Binding-site contacts:
Ligand atom C contacts residue THR126 of chain 1.A at 3.6 Å.
Ligand atom CAG contacts residue VAL176 of chain 1.A at 3.8 Å (hydrophobic).
Ligand atom ND2 contacts residue PHE92 of chain 1.A at 3.9 Å.
Ligand atom CAH contacts residue GLN178 of chain 1.A at 3.7 Å.
Ligand atom CB contacts residue SER180 of chain 1.A at 3.2 Å.
Ligand atom N contacts residue PHE92 of chain 1.A at 3.5 Å.
Ligand atom CLD contacts residue VAL227 of chain 1.A at 3.9 Å.
Ligand atom CA contacts residue THR126 of chain 1.A at 3.8 Å.
Ligand atom CLD contacts residue ASP224 of chain 1.A at 3.8 Å.
Ligand atom CAL contacts residue PRO124 of chain 1.A at 3.3 Å (hydrophobic).
Ligand atom O contacts residue PHE92 of chain 1.A at 3.4 Å.
Ligand atom CLD contacts residue GLN13 of chain 1.A at 3.5 Å.
Ligand atom CAK contacts residue GLN13 of chain 1.A at 3.8 Å.
Ligand atom CA contacts residue PHE92 of chain 1.A at 3.7 Å (hydrophobic).
Ligand atom CAJ contacts residue SER179 of chain 1.A at 3.8 Å.
Ligand atom OXT contacts residue PRO124 of chain 1.A at 3.9 Å.
Ligand atom CAS contacts residue ASP224 of chain 1.A at 3.9 Å.
Ligand atom OAB contacts residue SER179 of chain 1.A at 3.8 Å.
Ligand atom CLD contacts residue PRO124 of chain 1.A at 3.6 Å.
Ligand atom CAL contacts residue PHE250 of chain 1.A at 3.7 Å (hydrophobic).
Ligand atom OXT contacts residue ARG131 of chain 1.A at 2.8 Å (salt-bridge).
Ligand atom CAH contacts residue SER179 of chain 1.A at 3.6 Å.
Ligand atom CLE contacts residue ASP224 of chain 1.A at 3.9 Å.
Ligand atom O contacts residue ARG131 of chain 1.A at 2.7 Å (salt-bridge).
Ligand atom CAV contacts residue PRO124 of chain 1.A at 3.7 Å (hydrophobic).
Ligand atom OXT contacts residue LEU125 of chain 1.A at 3.9 Å.
Ligand atom CLD contacts residue PHE16 of chain 1.A at 3.4 Å.
Ligand atom CG contacts residue SER180 of chain 1.A at 3.4 Å.
Ligand atom OXT contacts residue PHE92 of chain 1.A at 3.9 Å.
Ligand atom OXT contacts residue THR126 of chain 1.A at 2.8 Å (h-bond).
Ligand atom OAB contacts residue SER180 of chain 1.A at 3.0 Å (h-bond).
Ligand atom CAV contacts residue PHE92 of chain 1.A at 3.9 Å (hydrophobic).
Ligand atom C contacts residue PHE92 of chain 1.A at 3.6 Å (hydrophobic).
Ligand atom N contacts residue THR126 of chain 1.A at 3.3 Å (h-bond).
Ligand atom CLD contacts residue PHE250 of chain 1.A at 3.8 Å.
Ligand atom C contacts residue ARG131 of chain 1.A at 3.4 Å.
Ligand atom CAK contacts residue ASP224 of chain 1.A at 3.5 Å.
Ligand atom CLE contacts residue TRP223 of chain 1.A at 3.0 Å.
Ligand atom CAS contacts residue GLN13 of chain 1.A at 3.8 Å.
Ligand atom N contacts residue PRO124 of chain 1.A at 3.2 Å (h-bond).

Sequence of chain 1.A:
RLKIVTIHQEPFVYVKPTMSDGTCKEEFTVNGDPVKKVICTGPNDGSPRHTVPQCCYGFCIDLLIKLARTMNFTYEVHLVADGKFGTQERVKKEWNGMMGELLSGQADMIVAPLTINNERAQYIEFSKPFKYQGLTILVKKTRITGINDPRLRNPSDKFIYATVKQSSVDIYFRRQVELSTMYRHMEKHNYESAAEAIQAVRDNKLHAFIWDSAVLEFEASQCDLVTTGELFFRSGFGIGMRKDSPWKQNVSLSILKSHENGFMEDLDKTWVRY

This protein binds this small molecule.
Small molecule (SMILES): O=C(Nc1ccccc1)N[C@H]1C[C@H](C(=O)O)Nc2cc(Cl)cc(Cl)c21